A small-molecule ligand and the protein it binds are described below.
Small molecule (SMILES): Nc1ccn([C@H]2C[C@H](O[P](=O)(O)OC[C@H]3O[C@@H](n4ccc(=O)[nH]c4=O)[C@H](O)[C@@H]3O[P](=O)(O)OC[C@H]3O[C@@H](n4ccc(=O)[nH]c4=O)[C@H](O)[C@@H]3O)[C@@H](COP(=O)=O)O2)c(=O)n1

Sequence of chain 1.B:
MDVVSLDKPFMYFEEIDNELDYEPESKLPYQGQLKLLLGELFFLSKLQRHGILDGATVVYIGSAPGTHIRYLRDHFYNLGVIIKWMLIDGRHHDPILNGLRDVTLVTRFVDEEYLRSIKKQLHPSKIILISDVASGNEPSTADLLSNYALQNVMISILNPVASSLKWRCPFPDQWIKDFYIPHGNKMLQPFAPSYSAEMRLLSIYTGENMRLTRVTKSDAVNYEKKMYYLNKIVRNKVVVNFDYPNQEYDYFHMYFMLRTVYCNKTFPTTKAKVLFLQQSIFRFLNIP

Binding-site contacts:
Ligand atom N3 contacts residue ARG107 of chain 1.B at 3.5 Å (salt-bridge).
Ligand atom C2 contacts residue ILE477 of chain 1.C at 3.5 Å (hydrophobic).
Ligand atom C1' contacts residue ASP475 of chain 1.C at 3.6 Å.
Ligand atom OP1 contacts residue LYS93 of chain 1.C at 3.7 Å.
Ligand atom N3 contacts residue PHE95 of chain 1.C at 3.3 Å.
Ligand atom O2 contacts residue ILE476 of chain 1.C at 3.6 Å.
Ligand atom C4 contacts residue ILE477 of chain 1.C at 3.4 Å (hydrophobic).
Ligand atom C4 contacts residue LEU106 of chain 1.B at 3.7 Å (hydrophobic).
Ligand atom C4' contacts residue ASN90 of chain 1.C at 3.4 Å.
Ligand atom N1 contacts residue VAL478 of chain 1.C at 3.8 Å.
Ligand atom C4 contacts residue ARG107 of chain 1.B at 3.5 Å.
Ligand atom C5' contacts residue GLY92 of chain 1.C at 3.6 Å.
Ligand atom O2 contacts residue ASP475 of chain 1.C at 3.2 Å (salt-bridge).
Ligand atom O2 contacts residue GLY92 of chain 1.C at 3.7 Å.
Ligand atom O4 contacts residue ARG107 of chain 1.B at 2.8 Å (salt-bridge).
Ligand atom O4' contacts residue GLY92 of chain 1.C at 3.3 Å.
Ligand atom C2 contacts residue VAL478 of chain 1.C at 3.5 Å (hydrophobic).
Ligand atom O4' contacts residue LYS93 of chain 1.C at 3.4 Å (salt-bridge).
Ligand atom N3 contacts residue ILE477 of chain 1.C at 3.0 Å (h-bond).
Ligand atom O2 contacts residue VAL478 of chain 1.C at 3.4 Å.
Ligand atom O5' contacts residue ILE476 of chain 1.C at 3.9 Å.
Ligand atom O2 contacts residue THR96 of chain 1.C at 2.4 Å (h-bond).
Ligand atom OP2 contacts residue ILE91 of chain 1.C at 3.9 Å.
Ligand atom O2' contacts residue ILE476 of chain 1.C at 3.2 Å.
Ligand atom N4 contacts residue VAL109 of chain 1.B at 3.6 Å.
Ligand atom C2 contacts residue THR96 of chain 1.C at 2.8 Å.
Ligand atom N4 contacts residue LEU106 of chain 1.B at 2.7 Å (h-bond).
Ligand atom O2 contacts residue PHE95 of chain 1.C at 3.7 Å.
Ligand atom O3' contacts residue LYS93 of chain 1.C at 3.4 Å.
Ligand atom C4 contacts residue PHE95 of chain 1.C at 3.9 Å (hydrophobic).
Ligand atom C4' contacts residue GLY92 of chain 1.C at 3.7 Å.
Ligand atom C4' contacts residue ILE476 of chain 1.C at 3.8 Å (hydrophobic).
Ligand atom O2 contacts residue ILE477 of chain 1.C at 2.9 Å (h-bond).
Ligand atom C2 contacts residue PHE95 of chain 1.C at 3.6 Å (hydrophobic).
Ligand atom N1 contacts residue THR96 of chain 1.C at 3.6 Å.
Ligand atom N3 contacts residue ARG107 of chain 1.B at 3.9 Å.
Ligand atom N3 contacts residue THR96 of chain 1.C at 3.4 Å (h-bond).
Ligand atom C5' contacts residue ASN90 of chain 1.C at 3.8 Å.
Ligand atom O4 contacts residue ILE477 of chain 1.C at 3.7 Å.
Ligand atom O4' contacts residue GLY92 of chain 1.C at 3.1 Å.

Sequence of chain 1.C:
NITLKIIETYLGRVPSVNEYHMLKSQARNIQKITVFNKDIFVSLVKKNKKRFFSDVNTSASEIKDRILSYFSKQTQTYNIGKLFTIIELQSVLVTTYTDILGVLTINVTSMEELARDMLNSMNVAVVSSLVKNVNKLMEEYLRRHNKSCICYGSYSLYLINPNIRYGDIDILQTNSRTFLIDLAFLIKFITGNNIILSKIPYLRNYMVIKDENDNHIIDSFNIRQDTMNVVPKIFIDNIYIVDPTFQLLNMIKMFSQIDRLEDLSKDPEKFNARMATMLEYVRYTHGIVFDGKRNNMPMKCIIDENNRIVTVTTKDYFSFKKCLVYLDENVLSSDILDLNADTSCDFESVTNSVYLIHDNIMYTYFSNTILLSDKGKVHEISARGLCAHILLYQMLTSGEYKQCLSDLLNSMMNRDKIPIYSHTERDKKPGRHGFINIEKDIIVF